A small-molecule ligand and the protein it binds are described below.
Small molecule (SMILES): Nc1ccn([C@@H]2O[C@H](CO[P](=O)(O)O[C@H]3[C@@H](O)[C@H](n4ccc(N)nc4=O)O[C@@H]3CO[P](=O)(O)O[C@H]3[C@@H](O)[C@H](n4ccc(N)nc4=O)O[C@@H]3CO[P](=O)(O)O[C@H]3[C@@H](O)[C@H](n4ccc(N)nc4=O)O[C@@H]3CO[P](=O)(O)O[C@H]3[C@@H](O)[C@H](n4ccc(N)nc4=O)O[C@@H]3COP(=O)=O)[C@@H](O)[C@H]2O)c(=O)n1

Sequence of chain 1.A:
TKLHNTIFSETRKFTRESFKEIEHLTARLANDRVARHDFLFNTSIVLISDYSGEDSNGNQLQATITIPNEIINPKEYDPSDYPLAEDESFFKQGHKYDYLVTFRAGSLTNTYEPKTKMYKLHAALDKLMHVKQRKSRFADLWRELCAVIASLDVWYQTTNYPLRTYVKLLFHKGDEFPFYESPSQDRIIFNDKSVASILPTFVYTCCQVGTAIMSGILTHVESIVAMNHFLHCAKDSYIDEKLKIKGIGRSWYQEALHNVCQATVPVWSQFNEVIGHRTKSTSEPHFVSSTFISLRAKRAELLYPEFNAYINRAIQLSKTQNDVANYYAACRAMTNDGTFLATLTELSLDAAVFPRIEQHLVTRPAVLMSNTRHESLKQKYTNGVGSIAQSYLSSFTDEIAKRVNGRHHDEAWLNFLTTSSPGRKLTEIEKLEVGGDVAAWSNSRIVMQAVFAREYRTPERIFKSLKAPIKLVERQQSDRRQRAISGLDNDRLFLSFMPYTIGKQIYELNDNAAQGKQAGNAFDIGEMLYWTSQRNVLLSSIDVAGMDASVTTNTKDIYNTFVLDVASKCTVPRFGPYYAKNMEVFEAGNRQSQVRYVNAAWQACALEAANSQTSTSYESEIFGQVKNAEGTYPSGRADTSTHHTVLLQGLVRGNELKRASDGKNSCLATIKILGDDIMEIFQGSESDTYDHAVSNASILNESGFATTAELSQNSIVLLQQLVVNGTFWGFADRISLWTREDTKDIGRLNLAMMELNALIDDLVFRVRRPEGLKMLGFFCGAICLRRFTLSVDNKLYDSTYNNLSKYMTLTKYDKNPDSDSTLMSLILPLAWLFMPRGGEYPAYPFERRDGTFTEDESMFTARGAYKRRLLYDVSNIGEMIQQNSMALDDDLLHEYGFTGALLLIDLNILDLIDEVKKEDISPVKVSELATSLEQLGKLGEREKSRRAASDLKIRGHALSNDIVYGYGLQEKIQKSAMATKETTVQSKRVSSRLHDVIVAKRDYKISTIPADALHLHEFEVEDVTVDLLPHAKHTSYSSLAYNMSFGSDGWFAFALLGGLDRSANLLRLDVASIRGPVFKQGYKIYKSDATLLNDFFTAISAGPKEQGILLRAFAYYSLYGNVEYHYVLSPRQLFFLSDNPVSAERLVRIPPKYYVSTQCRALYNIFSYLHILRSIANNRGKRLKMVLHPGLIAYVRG

Binding-site contacts:
Ligand atom C2 contacts residue G4 of chain 1.D at 3.1 Å.
Ligand atom O2' contacts residue ASP680 of chain 1.A at 2.9 Å (salt-bridge).
Ligand atom O4' contacts residue LEU678 of chain 1.A at 3.1 Å.
Ligand atom N3 contacts residue G4 of chain 1.D at 2.8 Å (h-bond).
Ligand atom N4 contacts residue G3 of chain 1.D at 3.2 Å (h-bond).
Ligand atom OP2 contacts residue LYS748 of chain 1.A at 3.1 Å (salt-bridge).
Ligand atom N3 contacts residue G2 of chain 1.D at 3.4 Å (h-bond).
Ligand atom N4 contacts residue G4 of chain 1.D at 3.0 Å (h-bond).
Ligand atom O2' contacts residue LEU678 of chain 1.A at 3.3 Å.
Ligand atom O2 contacts residue G3 of chain 1.D at 2.5 Å (h-bond).
Ligand atom C4 contacts residue CTP1 of chain 1.H at 3.4 Å.
Ligand atom N4 contacts residue CTP1 of chain 1.H at 3.3 Å (h-bond).
Ligand atom OP1 contacts residue GLN724 of chain 1.A at 3.3 Å (h-bond).
Ligand atom C2 contacts residue G3 of chain 1.D at 3.4 Å.
Ligand atom N1 contacts residue G4 of chain 1.D at 3.1 Å (h-bond).
Ligand atom N3 contacts residue G3 of chain 1.D at 3.1 Å (h-bond).
Ligand atom OP1 contacts residue LEU755 of chain 1.A at 3.3 Å.
Ligand atom O2 contacts residue G4 of chain 1.D at 2.8 Å (h-bond).
Ligand atom P contacts residue LYS748 of chain 1.A at 3.4 Å.
Ligand atom C1' contacts residue G4 of chain 1.D at 3.4 Å.
Ligand atom O2 contacts residue CTP1 of chain 1.H at 3.4 Å (h-bond).
Ligand atom P contacts residue ARG738 of chain 1.A at 3.4 Å.
Ligand atom O3' contacts residue CTP1 of chain 1.H at 3.1 Å (h-bond).
Ligand atom OP1 contacts residue LYS748 of chain 1.A at 2.7 Å (salt-bridge).
Ligand atom C4 contacts residue G4 of chain 1.D at 3.4 Å.
Ligand atom O2' contacts residue GLU759 of chain 1.A at 3.2 Å.
Ligand atom N3 contacts residue G6 of chain 1.D at 3.0 Å (h-bond).
Ligand atom C4 contacts residue G5 of chain 1.D at 3.3 Å.
Ligand atom O3' contacts residue ASP680 of chain 1.A at 2.8 Å (salt-bridge).
Ligand atom OP1 contacts residue ARG738 of chain 1.A at 2.5 Å (salt-bridge).
Ligand atom O2' contacts residue GLY679 of chain 1.A at 2.6 Å (h-bond).
Ligand atom N4 contacts residue G5 of chain 1.D at 3.1 Å (h-bond).
Ligand atom OP2 contacts residue ARG738 of chain 1.A at 3.1 Å (salt-bridge).
Ligand atom C2 contacts residue G5 of chain 1.D at 3.2 Å.
Ligand atom N4 contacts residue G2 of chain 1.D at 3.2 Å (h-bond).
Ligand atom O2 contacts residue G5 of chain 1.D at 2.7 Å (h-bond).
Ligand atom C2 contacts residue CTP1 of chain 1.H at 3.3 Å.
Ligand atom N3 contacts residue CTP1 of chain 1.H at 2.9 Å (h-bond).
Ligand atom N3 contacts residue G5 of chain 1.D at 2.8 Å (h-bond).
Ligand atom N4 contacts residue G6 of chain 1.D at 3.4 Å (h-bond).